Sequence of chain 60.C:
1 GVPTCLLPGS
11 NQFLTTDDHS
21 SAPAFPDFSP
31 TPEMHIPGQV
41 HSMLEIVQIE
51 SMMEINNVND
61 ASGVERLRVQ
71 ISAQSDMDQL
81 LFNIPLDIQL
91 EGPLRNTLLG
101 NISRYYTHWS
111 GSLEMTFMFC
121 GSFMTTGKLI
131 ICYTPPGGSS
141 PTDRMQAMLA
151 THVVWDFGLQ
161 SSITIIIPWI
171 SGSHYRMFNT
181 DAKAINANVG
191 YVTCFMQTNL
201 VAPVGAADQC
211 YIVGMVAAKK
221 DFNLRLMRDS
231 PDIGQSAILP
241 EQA

A protein and the small-molecule ligand that binds it are described below.
Small molecule (SMILES): Cc1cc(CCCCCCCOc2ccc(C3=NCCO3)cc2)on1

Sequence of chain 60.A:
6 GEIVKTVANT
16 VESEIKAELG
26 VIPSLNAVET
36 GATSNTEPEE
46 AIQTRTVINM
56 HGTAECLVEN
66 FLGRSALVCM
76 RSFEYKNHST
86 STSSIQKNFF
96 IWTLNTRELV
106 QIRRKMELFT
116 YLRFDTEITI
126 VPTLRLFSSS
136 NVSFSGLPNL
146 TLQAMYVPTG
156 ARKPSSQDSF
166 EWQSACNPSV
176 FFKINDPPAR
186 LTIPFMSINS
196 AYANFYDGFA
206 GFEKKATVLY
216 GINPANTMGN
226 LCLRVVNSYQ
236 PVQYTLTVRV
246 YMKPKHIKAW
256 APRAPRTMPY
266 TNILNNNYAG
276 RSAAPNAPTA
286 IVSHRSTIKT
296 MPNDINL

Binding-site contacts:
Ligand atom C1C contacts residue TYR197 of chain 60.A at 3.7 Å (hydrophobic).
Ligand atom C5A contacts residue ALA149 of chain 60.A at 3.2 Å (hydrophobic).
Ligand atom C4 contacts residue TYR197 of chain 60.A at 3.6 Å (hydrophobic).
Ligand atom O1 contacts residue MET223 of chain 60.A at 3.6 Å (h-bond).
Ligand atom C31 contacts residue TYR197 of chain 60.A at 3.7 Å (hydrophobic).
Ligand atom C5A contacts residue LEU186 of chain 60.A at 3.6 Å (hydrophobic).
Ligand atom N2 contacts residue ASN221 of chain 60.A at 3.9 Å.
Ligand atom C2A contacts residue LEU186 of chain 60.A at 3.7 Å (hydrophobic).
Ligand atom C2B contacts residue ILE123 of chain 60.A at 3.5 Å (hydrophobic).
Ligand atom C5C contacts residue THR101 of chain 60.A at 3.7 Å.
Ligand atom O1A contacts residue ALA149 of chain 60.A at 3.7 Å.
Ligand atom C6B contacts residue ILE188 of chain 60.A at 3.7 Å (hydrophobic).
Ligand atom O1A contacts residue LEU226 of chain 60.A at 3.8 Å.
Ligand atom C6C contacts residue LEU99 of chain 60.A at 3.6 Å (hydrophobic).
Ligand atom C5A contacts residue PRO173 of chain 60.A at 3.5 Å (hydrophobic).
Ligand atom C5A contacts residue VAL175 of chain 60.A at 3.9 Å (hydrophobic).
Ligand atom O1A contacts residue LEU186 of chain 60.A at 3.7 Å.
Ligand atom C4C contacts residue THR121 of chain 60.A at 3.7 Å.
Ligand atom C4B contacts residue LEU226 of chain 60.A at 3.9 Å (hydrophobic).
Ligand atom C4A contacts residue LEU186 of chain 60.A at 3.9 Å (hydrophobic).
Ligand atom C5C contacts residue LEU99 of chain 60.A at 3.6 Å (hydrophobic).
Ligand atom C2C contacts residue THR101 of chain 60.A at 3.8 Å.
Ligand atom O1 contacts residue TYR197 of chain 60.A at 3.9 Å.
Ligand atom C1B contacts residue LEU99 of chain 60.A at 3.9 Å (hydrophobic).
Ligand atom C3B contacts residue LEU226 of chain 60.A at 3.5 Å (hydrophobic).
Ligand atom C5 contacts residue TYR197 of chain 60.A at 3.8 Å (hydrophobic).
Ligand atom C7C contacts residue LEU99 of chain 60.A at 3.5 Å (hydrophobic).
Ligand atom C3 contacts residue TYR197 of chain 60.A at 3.7 Å (hydrophobic).
Ligand atom C6C contacts residue TRP97 of chain 60.A at 3.9 Å (hydrophobic).
Ligand atom C2B contacts residue LEU226 of chain 60.A at 3.6 Å (hydrophobic).
Ligand atom N3A contacts residue TYR151 of chain 60.A at 3.3 Å.
Ligand atom C4A contacts residue PRO173 of chain 60.A at 3.3 Å (hydrophobic).
Ligand atom C4A contacts residue TYR151 of chain 60.A at 3.8 Å (hydrophobic).
Ligand atom O1B contacts residue TRP97 of chain 60.A at 3.6 Å.
Ligand atom C5B contacts residue ILE188 of chain 60.A at 3.6 Å (hydrophobic).
Ligand atom C7C contacts residue ILE123 of chain 60.A at 3.5 Å (hydrophobic).
Ligand atom C31 contacts residue ASN199 of chain 60.A at 3.4 Å.
Ligand atom C6C contacts residue ILE123 of chain 60.A at 3.6 Å (hydrophobic).
Ligand atom O1B contacts residue LEU99 of chain 60.A at 3.1 Å.
Ligand atom C3B contacts residue ILE123 of chain 60.A at 3.9 Å (hydrophobic).